Sequence of chain 1.B:
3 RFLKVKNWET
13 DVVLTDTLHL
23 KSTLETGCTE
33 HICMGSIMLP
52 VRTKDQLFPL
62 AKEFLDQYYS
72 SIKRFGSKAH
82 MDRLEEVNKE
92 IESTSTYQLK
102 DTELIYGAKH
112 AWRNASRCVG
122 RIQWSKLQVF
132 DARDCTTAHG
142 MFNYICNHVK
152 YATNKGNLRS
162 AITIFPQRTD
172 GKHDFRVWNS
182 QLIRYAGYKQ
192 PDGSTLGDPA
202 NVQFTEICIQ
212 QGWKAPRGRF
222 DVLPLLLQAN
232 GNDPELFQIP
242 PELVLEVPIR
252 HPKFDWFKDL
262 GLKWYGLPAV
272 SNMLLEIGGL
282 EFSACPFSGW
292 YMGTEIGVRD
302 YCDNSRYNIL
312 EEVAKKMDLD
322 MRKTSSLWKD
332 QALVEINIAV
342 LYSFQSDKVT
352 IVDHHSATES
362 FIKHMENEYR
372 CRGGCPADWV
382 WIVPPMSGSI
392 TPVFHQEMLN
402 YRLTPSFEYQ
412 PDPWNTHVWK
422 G

Binding-site contacts:
Ligand atom C09 contacts residue GLU296 of chain 1.B at 3.5 Å.
Ligand atom C21 contacts residue HEM1 of chain 1.G at 3.5 Å.
Ligand atom C03 contacts residue PRO269 of chain 1.B at 3.8 Å (hydrophobic).
Ligand atom N20 contacts residue TYR410 of chain 1.B at 3.7 Å.
Ligand atom N02 contacts residue TYR292 of chain 1.B at 3.7 Å.
Ligand atom C03 contacts residue HEM1 of chain 1.G at 3.5 Å.
Ligand atom C02 contacts residue GLU296 of chain 1.B at 3.5 Å.
Ligand atom C03 contacts residue TRP291 of chain 1.B at 3.9 Å (hydrophobic).
Ligand atom N02 contacts residue TRP291 of chain 1.B at 2.7 Å (h-bond).
Ligand atom N20 contacts residue HEM1 of chain 1.G at 3.2 Å (h-bond).
Ligand atom N01 contacts residue PRO269 of chain 1.B at 3.8 Å.
Ligand atom C06 contacts residue GLU296 of chain 1.B at 3.4 Å.
Ligand atom C02 contacts residue PRO269 of chain 1.B at 3.8 Å (hydrophobic).
Ligand atom C13 contacts residue VAL271 of chain 1.B at 3.7 Å (hydrophobic).
Ligand atom C14 contacts residue VAL271 of chain 1.B at 3.6 Å (hydrophobic).
Ligand atom C08 contacts residue GLU296 of chain 1.B at 3.4 Å.
Ligand atom C09 contacts residue HEM1 of chain 1.G at 3.6 Å.
Ligand atom C21 contacts residue TYR410 of chain 1.B at 3.2 Å (hydrophobic).
Ligand atom N02 contacts residue GLU296 of chain 1.B at 2.7 Å (salt-bridge).
Ligand atom C12 contacts residue VAL271 of chain 1.B at 3.7 Å (hydrophobic).
Ligand atom C07 contacts residue GLY290 of chain 1.B at 3.5 Å.
Ligand atom C07 contacts residue SER289 of chain 1.B at 3.7 Å.
Ligand atom C02 contacts residue HEM1 of chain 1.G at 3.6 Å.
Ligand atom C04 contacts residue PRO269 of chain 1.B at 3.8 Å (hydrophobic).
Ligand atom C17 contacts residue HEM1 of chain 1.G at 3.8 Å.
Ligand atom C13 contacts residue HEM1 of chain 1.G at 3.5 Å.
Ligand atom C17 contacts residue TYR410 of chain 1.B at 3.8 Å (hydrophobic).
Ligand atom C02 contacts residue TRP291 of chain 1.B at 3.6 Å (hydrophobic).
Ligand atom C16 contacts residue VAL271 of chain 1.B at 3.5 Å (hydrophobic).
Ligand atom C07 contacts residue PHE288 of chain 1.B at 3.7 Å (hydrophobic).
Ligand atom C14 contacts residue HEM1 of chain 1.G at 3.3 Å.
Ligand atom C15 contacts residue VAL271 of chain 1.B at 3.5 Å (hydrophobic).
Ligand atom N11 contacts residue VAL271 of chain 1.B at 3.6 Å.
Ligand atom N01 contacts residue GLU296 of chain 1.B at 2.7 Å (salt-bridge).
Ligand atom C17 contacts residue MET274 of chain 1.B at 3.8 Å (hydrophobic).
Ligand atom C15 contacts residue HEM1 of chain 1.G at 3.2 Å.
Ligand atom C12 contacts residue HEM1 of chain 1.G at 3.7 Å.
Ligand atom N02 contacts residue HEM1 of chain 1.G at 3.2 Å.
Ligand atom C05 contacts residue VAL271 of chain 1.B at 3.6 Å (hydrophobic).
Ligand atom C07 contacts residue PRO269 of chain 1.B at 3.6 Å (hydrophobic).

This protein binds this small molecule.
Small molecule (SMILES): CNCCN(C)c1cccc(CCc2cc(C)cc(N)n2)n1